Sequence of chain 1.D:
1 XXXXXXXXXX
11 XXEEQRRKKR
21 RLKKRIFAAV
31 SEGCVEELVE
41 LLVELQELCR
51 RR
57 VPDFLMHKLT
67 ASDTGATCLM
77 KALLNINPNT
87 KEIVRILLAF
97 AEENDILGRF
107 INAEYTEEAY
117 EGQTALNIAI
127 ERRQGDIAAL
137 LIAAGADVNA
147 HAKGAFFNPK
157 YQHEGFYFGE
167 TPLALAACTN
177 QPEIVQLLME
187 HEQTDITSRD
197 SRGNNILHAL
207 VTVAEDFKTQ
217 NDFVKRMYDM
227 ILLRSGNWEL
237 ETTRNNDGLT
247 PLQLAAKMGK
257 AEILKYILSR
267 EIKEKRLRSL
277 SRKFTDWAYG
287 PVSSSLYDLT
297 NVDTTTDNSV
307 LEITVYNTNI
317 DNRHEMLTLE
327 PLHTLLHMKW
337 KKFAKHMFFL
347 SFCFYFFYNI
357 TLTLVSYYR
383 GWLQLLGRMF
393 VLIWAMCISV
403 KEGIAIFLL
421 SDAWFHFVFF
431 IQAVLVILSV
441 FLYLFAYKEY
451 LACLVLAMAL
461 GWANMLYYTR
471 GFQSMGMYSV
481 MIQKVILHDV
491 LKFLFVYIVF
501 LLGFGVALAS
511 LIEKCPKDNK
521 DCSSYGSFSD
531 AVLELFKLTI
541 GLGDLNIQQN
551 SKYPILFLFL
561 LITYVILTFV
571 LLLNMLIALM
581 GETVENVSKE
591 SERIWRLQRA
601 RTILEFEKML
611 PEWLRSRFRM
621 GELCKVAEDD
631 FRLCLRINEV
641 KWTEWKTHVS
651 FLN

Binding-site contacts:
Ligand atom C16 contacts residue THR324 of chain 1.D at 3.8 Å.
Ligand atom C11 contacts residue HIS333 of chain 1.D at 4.4 Å.
Ligand atom C16 contacts residue HIS329 of chain 1.D at 1.8 Å.
Ligand atom C04 contacts residue LEU323 of chain 1.D at 3.0 Å (hydrophobic).
Ligand atom C04 contacts residue ARG596 of chain 1.D at 4.5 Å.
Ligand atom C16 contacts residue LEU323 of chain 1.D at 4.2 Å (hydrophobic).
Ligand atom C03 contacts residue LEU323 of chain 1.D at 4.1 Å (hydrophobic).
Ligand atom N17 contacts residue THR324 of chain 1.D at 3.3 Å.
Ligand atom C09 contacts residue HIS329 of chain 1.D at 3.7 Å.
Ligand atom C06 contacts residue ARG596 of chain 1.D at 3.5 Å.
Ligand atom C02 contacts residue HIS329 of chain 1.D at 4.3 Å.
Ligand atom C04 contacts residue LEU332 of chain 1.D at 4.3 Å (hydrophobic).
Ligand atom C13 contacts residue HIS329 of chain 1.D at 4.0 Å.
Ligand atom C08 contacts residue HIS329 of chain 1.D at 3.5 Å.
Ligand atom O14 contacts residue HIS329 of chain 1.D at 2.1 Å (h-bond).
Ligand atom N17 contacts residue LEU325 of chain 1.D at 3.6 Å (h-bond).
Ligand atom C05 contacts residue LEU323 of chain 1.D at 3.4 Å (hydrophobic).
Ligand atom C15 contacts residue THR324 of chain 1.D at 4.0 Å.
Ligand atom B01 contacts residue HIS329 of chain 1.D at 3.2 Å.
Ligand atom C05 contacts residue ARG596 of chain 1.D at 4.2 Å.
Ligand atom C02 contacts residue ARG596 of chain 1.D at 4.2 Å.
Ligand atom C15 contacts residue LEU323 of chain 1.D at 4.0 Å (hydrophobic).
Ligand atom N17 contacts residue LEU323 of chain 1.D at 3.2 Å (h-bond).
Ligand atom C09 contacts residue LEU332 of chain 1.D at 3.9 Å (hydrophobic).
Ligand atom C07 contacts residue ARG596 of chain 1.D at 3.5 Å.
Ligand atom C15 contacts residue HIS329 of chain 1.D at 2.2 Å.
Ligand atom C12 contacts residue ARG599 of chain 1.D at 4.1 Å.
Ligand atom C06 contacts residue HIS320 of chain 1.D at 3.3 Å.
Ligand atom C05 contacts residue LEU597 of chain 1.D at 4.3 Å (hydrophobic).
Ligand atom C07 contacts residue HIS320 of chain 1.D at 4.1 Å.
Ligand atom N17 contacts residue HIS329 of chain 1.D at 1.6 Å.
Ligand atom C10 contacts residue HIS333 of chain 1.D at 3.9 Å.
Ligand atom C10 contacts residue LEU332 of chain 1.D at 3.5 Å (hydrophobic).
Ligand atom C05 contacts residue HIS320 of chain 1.D at 4.0 Å.
Ligand atom C03 contacts residue LEU332 of chain 1.D at 3.9 Å (hydrophobic).

The small molecule below binds the protein below.
Small molecule (SMILES): NCCOB(c1ccccc1)c1ccccc1